This small molecule binds to this protein.
Small molecule (SMILES): CC(=O)N[C@@H]1[C@@H](O)[C@H](O)[C@@H](CO)O[C@H]1O

Sequence of chain 1.A:
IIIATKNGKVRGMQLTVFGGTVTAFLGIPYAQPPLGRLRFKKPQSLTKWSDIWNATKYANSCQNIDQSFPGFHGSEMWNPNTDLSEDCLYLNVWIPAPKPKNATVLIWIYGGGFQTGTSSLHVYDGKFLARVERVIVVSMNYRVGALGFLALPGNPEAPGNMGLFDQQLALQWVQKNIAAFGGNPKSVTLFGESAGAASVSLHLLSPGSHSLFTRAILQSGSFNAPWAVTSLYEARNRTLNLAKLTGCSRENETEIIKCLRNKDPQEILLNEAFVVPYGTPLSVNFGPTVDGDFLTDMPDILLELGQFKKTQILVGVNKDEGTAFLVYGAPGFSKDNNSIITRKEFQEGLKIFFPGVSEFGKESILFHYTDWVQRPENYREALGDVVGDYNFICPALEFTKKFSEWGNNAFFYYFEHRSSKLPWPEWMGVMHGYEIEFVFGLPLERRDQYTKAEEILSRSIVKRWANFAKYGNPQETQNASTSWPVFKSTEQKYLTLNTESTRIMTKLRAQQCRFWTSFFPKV

Binding-site contacts:
Ligand atom O7 contacts residue ASN485 of chain 1.A at 3.8 Å.
Ligand atom C7 contacts residue GLU482 of chain 1.A at 4.5 Å.
Ligand atom O7 contacts residue ARG465 of chain 1.A at 3.9 Å.
Ligand atom O7 contacts residue GLU482 of chain 1.A at 4.3 Å.
Ligand atom O3 contacts residue ARG465 of chain 1.A at 3.4 Å.
Ligand atom O5 contacts residue ASN485 of chain 1.A at 2.4 Å (h-bond).
Ligand atom C8 contacts residue LYS469 of chain 1.A at 4.0 Å.
Ligand atom C1 contacts residue ASN485 of chain 1.A at 1.5 Å.
Ligand atom C5 contacts residue ASN485 of chain 1.A at 3.7 Å.
Ligand atom C8 contacts residue ARG465 of chain 1.A at 3.5 Å.
Ligand atom C7 contacts residue ARG465 of chain 1.A at 3.8 Å.
Ligand atom O7 contacts residue SER466 of chain 1.A at 4.3 Å.
Ligand atom C2 contacts residue ASN485 of chain 1.A at 2.4 Å.
Ligand atom C3 contacts residue ASN485 of chain 1.A at 3.7 Å.
Ligand atom C4 contacts residue ASN485 of chain 1.A at 4.2 Å.
Ligand atom N2 contacts residue ASN485 of chain 1.A at 2.8 Å (h-bond).
Ligand atom C7 contacts residue ASN485 of chain 1.A at 3.7 Å.